Sequence of chain 47.R:
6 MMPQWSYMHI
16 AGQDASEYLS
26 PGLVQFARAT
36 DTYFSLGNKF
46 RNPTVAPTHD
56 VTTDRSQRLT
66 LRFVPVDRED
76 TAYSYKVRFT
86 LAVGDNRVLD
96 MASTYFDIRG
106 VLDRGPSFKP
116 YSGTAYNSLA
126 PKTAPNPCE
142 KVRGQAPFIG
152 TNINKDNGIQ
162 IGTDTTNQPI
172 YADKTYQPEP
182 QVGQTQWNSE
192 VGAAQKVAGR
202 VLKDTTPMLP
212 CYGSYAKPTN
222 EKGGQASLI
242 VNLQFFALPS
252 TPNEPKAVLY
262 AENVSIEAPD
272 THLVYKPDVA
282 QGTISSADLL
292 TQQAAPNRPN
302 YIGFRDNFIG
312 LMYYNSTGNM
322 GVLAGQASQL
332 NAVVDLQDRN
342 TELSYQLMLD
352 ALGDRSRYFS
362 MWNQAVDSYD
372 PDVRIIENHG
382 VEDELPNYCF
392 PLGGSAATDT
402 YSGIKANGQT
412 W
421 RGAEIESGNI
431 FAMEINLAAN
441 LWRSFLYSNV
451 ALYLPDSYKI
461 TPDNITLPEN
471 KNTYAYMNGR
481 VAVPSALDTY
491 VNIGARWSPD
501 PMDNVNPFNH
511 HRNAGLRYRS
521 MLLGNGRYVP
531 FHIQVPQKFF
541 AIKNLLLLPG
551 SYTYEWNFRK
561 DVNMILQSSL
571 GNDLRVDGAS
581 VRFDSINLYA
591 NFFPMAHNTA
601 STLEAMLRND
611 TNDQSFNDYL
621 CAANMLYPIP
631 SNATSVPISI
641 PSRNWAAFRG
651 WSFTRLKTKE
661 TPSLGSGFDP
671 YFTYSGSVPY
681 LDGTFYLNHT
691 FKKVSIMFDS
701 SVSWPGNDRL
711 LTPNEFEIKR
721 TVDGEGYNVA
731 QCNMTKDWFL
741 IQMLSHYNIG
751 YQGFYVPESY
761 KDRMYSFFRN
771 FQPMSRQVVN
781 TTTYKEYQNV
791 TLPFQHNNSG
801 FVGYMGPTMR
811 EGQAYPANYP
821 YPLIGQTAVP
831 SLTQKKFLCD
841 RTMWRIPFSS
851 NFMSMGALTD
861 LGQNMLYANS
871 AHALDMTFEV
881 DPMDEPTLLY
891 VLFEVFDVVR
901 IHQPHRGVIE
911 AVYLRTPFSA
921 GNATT

This protein binds this small molecule.
Small molecule (SMILES): NC(N)=NCCC[C@H](NC(=O)[C@@H]1CCCN1)C(=O)N[C@H](C=O)CC1=NC=NC1

Sequence of chain 47.Q:
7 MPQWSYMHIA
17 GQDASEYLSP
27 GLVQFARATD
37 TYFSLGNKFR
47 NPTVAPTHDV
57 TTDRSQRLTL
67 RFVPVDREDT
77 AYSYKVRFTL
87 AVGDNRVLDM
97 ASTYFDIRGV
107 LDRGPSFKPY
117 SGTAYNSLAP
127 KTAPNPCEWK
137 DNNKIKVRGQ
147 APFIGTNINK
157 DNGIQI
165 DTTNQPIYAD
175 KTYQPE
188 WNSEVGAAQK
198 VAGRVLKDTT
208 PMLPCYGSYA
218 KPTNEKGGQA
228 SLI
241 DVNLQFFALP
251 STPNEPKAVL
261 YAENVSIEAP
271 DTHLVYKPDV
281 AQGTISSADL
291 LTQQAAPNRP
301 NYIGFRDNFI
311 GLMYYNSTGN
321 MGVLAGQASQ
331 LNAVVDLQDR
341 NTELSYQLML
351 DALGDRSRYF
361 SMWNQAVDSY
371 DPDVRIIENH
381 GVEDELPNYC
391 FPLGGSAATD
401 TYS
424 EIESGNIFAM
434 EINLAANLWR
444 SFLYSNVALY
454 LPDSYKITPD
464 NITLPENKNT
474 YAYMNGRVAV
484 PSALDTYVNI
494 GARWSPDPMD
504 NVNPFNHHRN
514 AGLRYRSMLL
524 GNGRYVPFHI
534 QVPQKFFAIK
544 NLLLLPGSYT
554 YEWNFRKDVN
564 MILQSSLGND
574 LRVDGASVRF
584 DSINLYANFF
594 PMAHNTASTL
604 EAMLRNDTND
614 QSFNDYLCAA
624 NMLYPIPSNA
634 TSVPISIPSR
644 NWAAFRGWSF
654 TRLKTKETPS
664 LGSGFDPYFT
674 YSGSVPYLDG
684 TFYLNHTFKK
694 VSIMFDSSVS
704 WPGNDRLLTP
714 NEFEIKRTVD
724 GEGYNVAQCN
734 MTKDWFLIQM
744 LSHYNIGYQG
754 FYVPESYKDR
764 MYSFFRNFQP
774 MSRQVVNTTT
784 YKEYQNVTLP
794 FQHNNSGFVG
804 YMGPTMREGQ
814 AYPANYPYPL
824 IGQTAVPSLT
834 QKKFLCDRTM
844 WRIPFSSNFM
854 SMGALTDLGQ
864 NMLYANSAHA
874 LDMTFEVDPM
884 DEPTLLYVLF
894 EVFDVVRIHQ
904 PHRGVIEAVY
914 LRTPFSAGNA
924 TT

Binding-site contacts:
Ligand atom ND1 contacts residue GLU894 of chain 47.R at 3.5 Å (salt-bridge).
Ligand atom CD2 contacts residue ARG845 of chain 47.R at 4.0 Å.
Ligand atom C contacts residue ARG845 of chain 47.R at 4.1 Å.
Ligand atom N contacts residue TYR619 of chain 47.R at 3.6 Å.
Ligand atom CB contacts residue PHE896 of chain 47.R at 4.0 Å (hydrophobic).
Ligand atom CD2 contacts residue GLU894 of chain 47.R at 3.7 Å.
Ligand atom CB contacts residue ALA857 of chain 47.R at 4.2 Å (hydrophobic).
Ligand atom CB contacts residue ARG649 of chain 47.R at 4.1 Å.
Ligand atom CB contacts residue ARG649 of chain 47.R at 4.2 Å.
Ligand atom O contacts residue ALA857 of chain 47.R at 3.7 Å.
Ligand atom CD contacts residue ASN617 of chain 47.R at 3.1 Å.
Ligand atom CB contacts residue TYR619 of chain 47.R at 4.0 Å (hydrophobic).
Ligand atom CA contacts residue ASN617 of chain 47.R at 4.1 Å.
Ligand atom NE2 contacts residue ARG845 of chain 47.R at 4.0 Å.
Ligand atom CG contacts residue CYS621 of chain 47.R at 3.9 Å (hydrophobic).
Ligand atom CE1 contacts residue LEU348 of chain 47.R at 3.5 Å (hydrophobic).
Ligand atom CA contacts residue CYS621 of chain 47.R at 3.2 Å (hydrophobic).
Ligand atom CG contacts residue ASN617 of chain 47.R at 3.7 Å.
Ligand atom C contacts residue ARG649 of chain 47.R at 3.9 Å.
Ligand atom N contacts residue ARG649 of chain 47.R at 4.2 Å.
Ligand atom N contacts residue CYS621 of chain 47.R at 3.0 Å (h-bond).
Ligand atom N contacts residue ASP618 of chain 47.R at 3.4 Å (salt-bridge).
Ligand atom O contacts residue TYR619 of chain 47.R at 2.7 Å.
Ligand atom CE1 contacts residue GLU894 of chain 47.R at 4.1 Å.
Ligand atom N contacts residue TYR619 of chain 47.R at 3.5 Å (h-bond).
Ligand atom CG contacts residue GLU894 of chain 47.R at 3.2 Å.
Ligand atom CD contacts residue ARG46 of chain 47.Q at 3.3 Å.
Ligand atom CA contacts residue TYR619 of chain 47.R at 4.1 Å (hydrophobic).
Ligand atom CG contacts residue ARG46 of chain 47.Q at 3.1 Å.
Ligand atom CD contacts residue CYS621 of chain 47.R at 3.5 Å (hydrophobic).
Ligand atom C contacts residue TYR619 of chain 47.R at 3.2 Å (hydrophobic).
Ligand atom CB contacts residue TYR619 of chain 47.R at 3.7 Å (hydrophobic).
Ligand atom O contacts residue ARG649 of chain 47.R at 3.3 Å (salt-bridge).
Ligand atom NE2 contacts residue GLU894 of chain 47.R at 4.2 Å.
Ligand atom N contacts residue ASN617 of chain 47.R at 2.9 Å (h-bond).
Ligand atom CB contacts residue GLU894 of chain 47.R at 3.4 Å.
Ligand atom CB contacts residue CYS621 of chain 47.R at 3.5 Å (hydrophobic).
Ligand atom ND1 contacts residue LEU348 of chain 47.R at 3.6 Å.
Ligand atom CB contacts residue LEU620 of chain 47.R at 3.8 Å (hydrophobic).
Ligand atom CA contacts residue TYR619 of chain 47.R at 4.2 Å (hydrophobic).